This protein binds this small molecule.
Small molecule (SMILES): Nc1ccn([C@H]2C[C@H](O)[C@@H](CO[P](=O)(O)O[P](=O)(O)OP(=O)(O)O)O2)c(=O)n1

Sequence of chain 1.B:
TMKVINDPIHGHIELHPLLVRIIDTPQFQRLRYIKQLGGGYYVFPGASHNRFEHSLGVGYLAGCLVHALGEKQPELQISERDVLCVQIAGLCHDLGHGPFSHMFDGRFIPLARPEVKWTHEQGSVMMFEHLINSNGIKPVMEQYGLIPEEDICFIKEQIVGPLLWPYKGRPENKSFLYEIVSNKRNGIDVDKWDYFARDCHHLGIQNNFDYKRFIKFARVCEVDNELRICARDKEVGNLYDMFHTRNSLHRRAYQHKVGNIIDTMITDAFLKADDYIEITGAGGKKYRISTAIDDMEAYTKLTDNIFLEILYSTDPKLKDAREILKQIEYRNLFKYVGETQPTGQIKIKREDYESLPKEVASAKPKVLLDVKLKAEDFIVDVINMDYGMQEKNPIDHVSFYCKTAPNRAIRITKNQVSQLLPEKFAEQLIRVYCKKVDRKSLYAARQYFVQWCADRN

Binding-site contacts:
Ligand atom C5 contacts residue TYR374 of chain 1.B at 3.6 Å (hydrophobic).
Ligand atom N1 contacts residue HIS215 of chain 1.B at 3.8 Å.
Ligand atom O2 contacts residue HIS215 of chain 1.B at 3.2 Å.
Ligand atom O1G contacts residue FE1 of chain 1.J at 2.3 Å.
Ligand atom C5' contacts residue HIS215 of chain 1.B at 4.3 Å.
Ligand atom PG contacts residue HIS210 of chain 1.B at 4.0 Å.
Ligand atom O3G contacts residue FE1 of chain 1.J at 3.6 Å.
Ligand atom O4' contacts residue HIS215 of chain 1.B at 3.1 Å (h-bond).
Ligand atom O2B contacts residue FE1 of chain 1.J at 4.1 Å.
Ligand atom O3B contacts residue ASP311 of chain 1.B at 3.9 Å.
Ligand atom C5 contacts residue LEU150 of chain 1.B at 3.9 Å (hydrophobic).
Ligand atom C6 contacts residue LEU150 of chain 1.B at 3.6 Å (hydrophobic).
Ligand atom C6 contacts residue TYR374 of chain 1.B at 3.6 Å (hydrophobic).
Ligand atom O3G contacts residue HIS233 of chain 1.B at 3.7 Å.
Ligand atom O2G contacts residue HIS233 of chain 1.B at 2.5 Å (h-bond).
Ligand atom O1G contacts residue HIS206 of chain 1.B at 2.4 Å (h-bond).
Ligand atom C2 contacts residue HIS215 of chain 1.B at 3.3 Å.
Ligand atom O5' contacts residue TYR315 of chain 1.B at 4.2 Å.
Ligand atom N3 contacts residue HIS215 of chain 1.B at 3.8 Å.
Ligand atom O1G contacts residue ASP311 of chain 1.B at 2.5 Å (salt-bridge).
Ligand atom O1G contacts residue ASP207 of chain 1.B at 4.3 Å.
Ligand atom C2' contacts residue TYR315 of chain 1.B at 4.3 Å (hydrophobic).
Ligand atom O3G contacts residue ARG164 of chain 1.B at 3.3 Å (salt-bridge).
Ligand atom PG contacts residue HIS233 of chain 1.B at 3.6 Å.
Ligand atom O2G contacts residue HIS210 of chain 1.B at 3.9 Å.
Ligand atom O2G contacts residue HIS206 of chain 1.B at 3.8 Å.
Ligand atom PG contacts residue FE1 of chain 1.J at 3.5 Å.
Ligand atom PG contacts residue HIS206 of chain 1.B at 3.8 Å.
Ligand atom N4 contacts residue TYR374 of chain 1.B at 2.9 Å (h-bond).
Ligand atom O2B contacts residue ASP311 of chain 1.B at 3.6 Å (salt-bridge).
Ligand atom C4' contacts residue HIS215 of chain 1.B at 4.0 Å.
Ligand atom PG contacts residue ASP311 of chain 1.B at 3.8 Å.
Ligand atom O3' contacts residue TYR315 of chain 1.B at 3.0 Å.
Ligand atom C1' contacts residue HIS215 of chain 1.B at 3.6 Å.
Ligand atom C3' contacts residue TYR315 of chain 1.B at 3.6 Å (hydrophobic).
Ligand atom O3B contacts residue HIS233 of chain 1.B at 4.2 Å.
Ligand atom O3G contacts residue HIS210 of chain 1.B at 3.0 Å.
Ligand atom C4 contacts residue TYR374 of chain 1.B at 3.8 Å (hydrophobic).
Ligand atom O2G contacts residue ASP207 of chain 1.B at 4.1 Å.
Ligand atom O1B contacts residue HIS215 of chain 1.B at 2.9 Å (h-bond).